Sequence of chain 1.B:
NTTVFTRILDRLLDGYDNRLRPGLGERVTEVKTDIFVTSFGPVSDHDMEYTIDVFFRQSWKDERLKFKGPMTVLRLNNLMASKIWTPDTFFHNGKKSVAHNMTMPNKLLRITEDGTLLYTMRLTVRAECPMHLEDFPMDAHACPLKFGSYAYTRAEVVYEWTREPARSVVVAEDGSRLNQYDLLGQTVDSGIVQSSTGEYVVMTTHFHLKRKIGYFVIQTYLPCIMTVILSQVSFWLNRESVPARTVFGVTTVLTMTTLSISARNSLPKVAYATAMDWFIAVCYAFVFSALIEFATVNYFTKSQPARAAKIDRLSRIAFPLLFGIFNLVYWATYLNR

A protein and the small-molecule ligand that binds it are described below.
Small molecule (SMILES): NCCCC(=O)O

Binding-site contacts:
Ligand atom N contacts residue GLU155 of chain 1.A at 2.8 Å (salt-bridge).
Ligand atom C contacts residue ARG67 of chain 1.B at 3.7 Å.
Ligand atom N contacts residue SER156 of chain 1.A at 3.6 Å.
Ligand atom CD contacts residue TYR157 of chain 1.A at 3.2 Å (hydrophobic).
Ligand atom O contacts residue THR130 of chain 1.B at 3.1 Å.
Ligand atom OXT contacts residue THR130 of chain 1.B at 4.2 Å.
Ligand atom C contacts residue THR130 of chain 1.B at 3.6 Å.
Ligand atom CB contacts residue PHE200 of chain 1.A at 4.3 Å (hydrophobic).
Ligand atom N contacts residue TYR205 of chain 1.A at 4.0 Å.
Ligand atom OXT contacts residue ARG67 of chain 1.B at 2.8 Å (salt-bridge).
Ligand atom OXT contacts residue PHE65 of chain 1.B at 4.3 Å.
Ligand atom CG contacts residue THR130 of chain 1.B at 4.4 Å.
Ligand atom O contacts residue TYR157 of chain 1.A at 4.0 Å.
Ligand atom CB contacts residue PHE65 of chain 1.B at 3.7 Å (hydrophobic).
Ligand atom CB contacts residue TYR157 of chain 1.A at 4.0 Å (hydrophobic).
Ligand atom CD contacts residue SER156 of chain 1.A at 4.1 Å.
Ligand atom CD contacts residue GLU155 of chain 1.A at 4.1 Å.
Ligand atom CG contacts residue TYR205 of chain 1.A at 3.5 Å (hydrophobic).
Ligand atom CD contacts residue TYR97 of chain 1.A at 4.3 Å (hydrophobic).
Ligand atom CB contacts residue TYR205 of chain 1.A at 4.3 Å (hydrophobic).
Ligand atom CG contacts residue THR202 of chain 1.A at 3.5 Å.
Ligand atom O contacts residue ARG67 of chain 1.B at 3.8 Å.
Ligand atom C contacts residue PHE65 of chain 1.B at 3.8 Å (hydrophobic).
Ligand atom C contacts residue THR202 of chain 1.A at 3.8 Å.
Ligand atom N contacts residue TYR157 of chain 1.A at 4.1 Å.
Ligand atom N contacts residue TYR97 of chain 1.A at 3.1 Å (h-bond).
Ligand atom CD contacts residue PHE200 of chain 1.A at 4.5 Å (hydrophobic).
Ligand atom N contacts residue PHE200 of chain 1.A at 3.9 Å.
Ligand atom OXT contacts residue THR202 of chain 1.A at 2.9 Å.
Ligand atom O contacts residue PHE65 of chain 1.B at 3.0 Å.
Ligand atom CD contacts residue TYR205 of chain 1.A at 3.5 Å (hydrophobic).
Ligand atom CG contacts residue LEU118 of chain 1.B at 4.4 Å (hydrophobic).

Sequence of chain 1.A:
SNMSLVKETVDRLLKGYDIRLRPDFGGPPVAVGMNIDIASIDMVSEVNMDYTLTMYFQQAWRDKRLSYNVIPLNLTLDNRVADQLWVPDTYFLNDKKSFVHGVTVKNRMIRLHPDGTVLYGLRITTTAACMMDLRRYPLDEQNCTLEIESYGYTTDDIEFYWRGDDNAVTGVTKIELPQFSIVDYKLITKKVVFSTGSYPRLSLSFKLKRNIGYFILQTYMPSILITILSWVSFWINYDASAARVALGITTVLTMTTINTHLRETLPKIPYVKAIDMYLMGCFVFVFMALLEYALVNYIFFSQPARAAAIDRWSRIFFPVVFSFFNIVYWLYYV